Sequence of chain 1.F:
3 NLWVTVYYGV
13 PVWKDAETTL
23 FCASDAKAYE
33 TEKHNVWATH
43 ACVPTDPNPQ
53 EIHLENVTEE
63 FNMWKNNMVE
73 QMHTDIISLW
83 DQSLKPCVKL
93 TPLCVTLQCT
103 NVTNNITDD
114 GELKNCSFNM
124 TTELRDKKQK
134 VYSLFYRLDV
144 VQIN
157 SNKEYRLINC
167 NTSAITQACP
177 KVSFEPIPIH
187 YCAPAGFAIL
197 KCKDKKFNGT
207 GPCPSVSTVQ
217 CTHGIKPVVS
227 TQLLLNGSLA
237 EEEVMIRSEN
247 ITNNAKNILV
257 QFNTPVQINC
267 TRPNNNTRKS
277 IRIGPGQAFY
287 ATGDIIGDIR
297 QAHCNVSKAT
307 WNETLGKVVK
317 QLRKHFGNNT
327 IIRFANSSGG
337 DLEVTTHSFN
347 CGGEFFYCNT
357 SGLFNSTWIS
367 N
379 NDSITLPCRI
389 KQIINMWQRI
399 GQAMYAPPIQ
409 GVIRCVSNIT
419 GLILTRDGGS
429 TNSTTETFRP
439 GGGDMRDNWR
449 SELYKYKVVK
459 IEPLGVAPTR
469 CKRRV

Binding-site contacts:
Ligand atom O5 contacts residue THR168 of chain 1.F at 4.3 Å.
Ligand atom O7 contacts residue ILE146 of chain 1.F at 3.6 Å.
Ligand atom C2 contacts residue ASN167 of chain 1.F at 2.5 Å.
Ligand atom C7 contacts residue ASN167 of chain 1.F at 3.7 Å.
Ligand atom N2 contacts residue ASN167 of chain 1.F at 2.7 Å (h-bond).
Ligand atom O6 contacts residue ILE164 of chain 1.F at 4.1 Å.
Ligand atom C2 contacts residue ARG162 of chain 1.F at 3.9 Å.
Ligand atom O7 contacts residue ASN167 of chain 1.F at 4.2 Å.
Ligand atom C8 contacts residue ILE146 of chain 1.F at 3.6 Å (hydrophobic).
Ligand atom C7 contacts residue ARG162 of chain 1.F at 3.5 Å.
Ligand atom C7 contacts residue ILE146 of chain 1.F at 4.1 Å (hydrophobic).
Ligand atom C4 contacts residue ASN167 of chain 1.F at 4.3 Å.
Ligand atom C3 contacts residue ASN167 of chain 1.F at 3.7 Å.
Ligand atom N2 contacts residue ARG162 of chain 1.F at 4.1 Å.
Ligand atom O5 contacts residue ASN167 of chain 1.F at 2.5 Å (h-bond).
Ligand atom C1 contacts residue ASN167 of chain 1.F at 1.4 Å.
Ligand atom C5 contacts residue ASN167 of chain 1.F at 3.7 Å.
Ligand atom O7 contacts residue ARG162 of chain 1.F at 2.5 Å (salt-bridge).

This protein binds this small molecule.
Small molecule (SMILES): CC(=O)N[C@H]1[C@H](O[C@H]2[C@H](O)[C@@H](NC(C)=O)CO[C@@H]2CO)O[C@H](CO)[C@@H](O)[C@@H]1O